A small-molecule ligand and the protein it binds are described below.
Small molecule (SMILES): CO[C@H](c1ccccc1)[C@@H](O)C(=O)O

Sequence of chain 1.A:
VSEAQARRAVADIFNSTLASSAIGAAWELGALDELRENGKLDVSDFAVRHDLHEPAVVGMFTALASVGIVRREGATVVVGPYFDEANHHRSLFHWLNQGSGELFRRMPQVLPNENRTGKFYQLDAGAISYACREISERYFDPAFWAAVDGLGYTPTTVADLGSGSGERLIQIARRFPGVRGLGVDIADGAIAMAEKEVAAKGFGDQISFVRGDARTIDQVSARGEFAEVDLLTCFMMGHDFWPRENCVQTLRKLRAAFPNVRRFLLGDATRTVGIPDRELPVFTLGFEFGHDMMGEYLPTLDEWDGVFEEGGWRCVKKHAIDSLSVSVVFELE

Binding-site contacts:
Ligand atom CZ contacts residue ALA273 of chain 1.A at 3.8 Å (hydrophobic).
Ligand atom CE2 contacts residue ASP272 of chain 1.A at 3.3 Å.
Ligand atom CB contacts residue CYS136 of chain 1.A at 3.4 Å (hydrophobic).
Ligand atom CD2 contacts residue ASP272 of chain 1.A at 4.3 Å.
Ligand atom C contacts residue FE1 of chain 1.E at 2.9 Å.
Ligand atom CD1 contacts residue TRP99 of chain 1.A at 4.3 Å (hydrophobic).
Ligand atom CG contacts residue CYS136 of chain 1.A at 4.1 Å (hydrophobic).
Ligand atom CD1 contacts residue PHE287 of chain 1.A at 4.1 Å (hydrophobic).
Ligand atom CE2 contacts residue PHE291 of chain 1.A at 4.0 Å (hydrophobic).
Ligand atom CA contacts residue TRP99 of chain 1.A at 3.7 Å (hydrophobic).
Ligand atom O contacts residue MET240 of chain 1.A at 3.6 Å.
Ligand atom O1 contacts residue CYS136 of chain 1.A at 2.8 Å (h-bond).
Ligand atom O3 contacts residue FE1 of chain 1.E at 2.0 Å.
Ligand atom O1 contacts residue ILE132 of chain 1.A at 4.3 Å.
Ligand atom CA contacts residue FE1 of chain 1.E at 4.3 Å.
Ligand atom O3 contacts residue HIS243 of chain 1.A at 2.9 Å (h-bond).
Ligand atom CD2 contacts residue HIS243 of chain 1.A at 4.1 Å.
Ligand atom C contacts residue PHE291 of chain 1.A at 4.4 Å (hydrophobic).
Ligand atom O contacts residue FE1 of chain 1.E at 3.2 Å.
Ligand atom CE1 contacts residue PHE287 of chain 1.A at 3.7 Å (hydrophobic).
Ligand atom CD1 contacts residue CYS136 of chain 1.A at 4.3 Å (hydrophobic).
Ligand atom O contacts residue HIS243 of chain 1.A at 3.8 Å.
Ligand atom CZ contacts residue PHE291 of chain 1.A at 4.1 Å (hydrophobic).
Ligand atom CE2 contacts residue HIS243 of chain 1.A at 4.2 Å.
Ligand atom O3 contacts residue HIS295 of chain 1.A at 2.9 Å (h-bond).
Ligand atom CD1 contacts residue ILE139 of chain 1.A at 4.2 Å (hydrophobic).
Ligand atom C1 contacts residue CYS136 of chain 1.A at 3.3 Å (hydrophobic).
Ligand atom CE2 contacts residue MET240 of chain 1.A at 3.6 Å (hydrophobic).
Ligand atom O3 contacts residue PHE291 of chain 1.A at 3.7 Å.
Ligand atom CZ contacts residue MET240 of chain 1.A at 4.2 Å (hydrophobic).
Ligand atom CB contacts residue TRP99 of chain 1.A at 3.9 Å (hydrophobic).
Ligand atom OA contacts residue ILE132 of chain 1.A at 4.3 Å.
Ligand atom C contacts residue HIS243 of chain 1.A at 3.8 Å.
Ligand atom CD2 contacts residue MET240 of chain 1.A at 3.4 Å (hydrophobic).
Ligand atom C1 contacts residue ILE132 of chain 1.A at 3.5 Å (hydrophobic).
Ligand atom C contacts residue HIS295 of chain 1.A at 4.2 Å.
Ligand atom CE1 contacts residue ILE139 of chain 1.A at 4.3 Å (hydrophobic).
Ligand atom CZ contacts residue ASP272 of chain 1.A at 4.1 Å.
Ligand atom CD2 contacts residue PHE291 of chain 1.A at 4.2 Å (hydrophobic).
Ligand atom OA contacts residue TRP99 of chain 1.A at 3.2 Å (h-bond).